Binding-site contacts:
Ligand atom C2 contacts residue LYS263 of chain 1.A at 3.7 Å.
Ligand atom C7 contacts residue VAL392 of chain 1.A at 3.7 Å (hydrophobic).
Ligand atom C3 contacts residue LYS263 of chain 1.A at 3.6 Å.
Ligand atom O1 contacts residue GLY393 of chain 1.A at 4.0 Å.
Ligand atom C8 contacts residue ARG318 of chain 1.A at 4.0 Å.
Ligand atom N1 contacts residue VAL392 of chain 1.A at 3.9 Å.
Ligand atom C1 contacts residue ARG318 of chain 1.A at 3.8 Å.
Ligand atom C7 contacts residue ARG318 of chain 1.A at 3.6 Å.
Ligand atom C2 contacts residue VAL392 of chain 1.A at 3.2 Å (hydrophobic).
Ligand atom C5 contacts residue VAL392 of chain 1.A at 3.3 Å (hydrophobic).
Ligand atom C6 contacts residue VAL392 of chain 1.A at 3.3 Å (hydrophobic).
Ligand atom N1 contacts residue ARG318 of chain 1.A at 4.2 Å.
Ligand atom N2 contacts residue VAL392 of chain 1.A at 3.8 Å.
Ligand atom C6 contacts residue ARG318 of chain 1.A at 3.8 Å.
Ligand atom N3 contacts residue VAL392 of chain 1.A at 4.2 Å.
Ligand atom N3 contacts residue ILE293 of chain 1.A at 4.2 Å.
Ligand atom S1 contacts residue ARG318 of chain 1.A at 3.5 Å (salt-bridge).
Ligand atom N3 contacts residue ARG318 of chain 1.A at 4.0 Å.
Ligand atom N2 contacts residue ARG318 of chain 1.A at 4.1 Å.
Ligand atom N3 contacts residue VAL349 of chain 1.A at 4.2 Å.
Ligand atom C4 contacts residue GLY393 of chain 1.A at 3.8 Å.
Ligand atom O1 contacts residue VAL392 of chain 1.A at 3.9 Å.
Ligand atom C8 contacts residue VAL392 of chain 1.A at 3.6 Å (hydrophobic).
Ligand atom N3 contacts residue PRO350 of chain 1.A at 4.4 Å.
Ligand atom O1 contacts residue LYS263 of chain 1.A at 2.7 Å (salt-bridge).
Ligand atom C3 contacts residue GLY393 of chain 1.A at 4.0 Å.
Ligand atom C1 contacts residue VAL392 of chain 1.A at 3.2 Å (hydrophobic).
Ligand atom N2 contacts residue GLY294 of chain 1.A at 3.9 Å.
Ligand atom N1 contacts residue GLY294 of chain 1.A at 4.4 Å.
Ligand atom S1 contacts residue VAL392 of chain 1.A at 3.8 Å.
Ligand atom C3 contacts residue VAL392 of chain 1.A at 3.2 Å (hydrophobic).
Ligand atom C4 contacts residue VAL392 of chain 1.A at 3.3 Å (hydrophobic).
Ligand atom C5 contacts residue GLY393 of chain 1.A at 4.1 Å.

Sequence of chain 1.A:
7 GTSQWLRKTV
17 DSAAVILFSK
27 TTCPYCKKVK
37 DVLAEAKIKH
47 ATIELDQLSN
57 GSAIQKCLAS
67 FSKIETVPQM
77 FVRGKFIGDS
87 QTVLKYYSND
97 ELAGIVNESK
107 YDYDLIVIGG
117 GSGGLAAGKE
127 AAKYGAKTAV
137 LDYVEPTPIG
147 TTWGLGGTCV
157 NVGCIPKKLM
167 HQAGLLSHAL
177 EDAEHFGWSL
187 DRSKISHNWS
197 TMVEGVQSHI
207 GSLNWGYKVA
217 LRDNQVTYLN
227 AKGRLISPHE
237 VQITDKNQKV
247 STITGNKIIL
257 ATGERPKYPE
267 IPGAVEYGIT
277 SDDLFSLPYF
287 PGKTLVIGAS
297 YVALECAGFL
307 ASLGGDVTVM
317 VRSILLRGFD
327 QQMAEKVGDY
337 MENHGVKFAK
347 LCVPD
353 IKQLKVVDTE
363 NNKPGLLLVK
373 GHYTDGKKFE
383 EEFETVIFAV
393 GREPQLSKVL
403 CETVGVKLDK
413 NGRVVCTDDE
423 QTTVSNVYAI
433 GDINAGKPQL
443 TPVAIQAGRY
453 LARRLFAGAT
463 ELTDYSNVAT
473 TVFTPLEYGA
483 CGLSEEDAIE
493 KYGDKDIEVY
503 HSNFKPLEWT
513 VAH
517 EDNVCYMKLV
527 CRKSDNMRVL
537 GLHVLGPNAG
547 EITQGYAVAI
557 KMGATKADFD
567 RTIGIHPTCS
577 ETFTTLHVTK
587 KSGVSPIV

The small molecule below binds the protein below.
Small molecule (SMILES): Nc1nnc(-c2ccc(O)cc2)s1